Sequence of chain 1.A:
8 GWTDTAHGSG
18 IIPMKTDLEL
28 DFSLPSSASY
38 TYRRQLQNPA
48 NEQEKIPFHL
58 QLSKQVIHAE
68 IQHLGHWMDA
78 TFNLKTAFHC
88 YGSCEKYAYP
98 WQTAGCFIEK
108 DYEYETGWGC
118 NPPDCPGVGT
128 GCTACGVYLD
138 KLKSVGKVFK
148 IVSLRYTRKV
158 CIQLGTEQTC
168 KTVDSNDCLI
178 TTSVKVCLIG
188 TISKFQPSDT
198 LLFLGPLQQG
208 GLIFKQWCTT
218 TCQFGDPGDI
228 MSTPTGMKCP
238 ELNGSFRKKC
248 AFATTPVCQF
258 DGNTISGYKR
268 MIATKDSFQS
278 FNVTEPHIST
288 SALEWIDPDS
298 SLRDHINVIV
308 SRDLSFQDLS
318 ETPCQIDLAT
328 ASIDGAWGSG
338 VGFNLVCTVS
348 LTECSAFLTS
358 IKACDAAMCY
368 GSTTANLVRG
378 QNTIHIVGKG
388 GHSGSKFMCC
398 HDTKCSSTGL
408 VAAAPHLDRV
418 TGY

A small-molecule ligand and the protein it binds are described below.
Small molecule (SMILES): CC(=O)N[C@H]1[C@H](O[C@H]2[C@H](O)[C@@H](NC(C)=O)CO[C@@H]2CO)O[C@H](CO)[C@@H](O[C@@H]2O[C@H](CO)[C@@H](O)[C@H](O)[C@@H]2O)[C@@H]1O

Binding-site contacts:
Ligand atom C6 contacts residue GLN206 of chain 1.A at 3.6 Å.
Ligand atom O2 contacts residue LYS272 of chain 1.A at 3.3 Å (salt-bridge).
Ligand atom C2 contacts residue ASN279 of chain 1.A at 2.3 Å.
Ligand atom C5 contacts residue GLN206 of chain 1.A at 3.5 Å.
Ligand atom C3 contacts residue ASN341 of chain 3.A at 3.3 Å.
Ligand atom O3 contacts residue ASN341 of chain 3.A at 2.7 Å (h-bond).
Ligand atom C7 contacts residue LEU201 of chain 1.A at 4.0 Å (hydrophobic).
Ligand atom O6 contacts residue GLN206 of chain 1.A at 2.7 Å (h-bond).
Ligand atom C7 contacts residue ASN279 of chain 1.A at 3.2 Å.
Ligand atom N2 contacts residue ASN279 of chain 1.A at 2.7 Å (h-bond).
Ligand atom N2 contacts residue VAL384 of chain 3.A at 3.7 Å.
Ligand atom C1 contacts residue ASN279 of chain 1.A at 1.5 Å.
Ligand atom N2 contacts residue ASN341 of chain 3.A at 3.2 Å (h-bond).
Ligand atom C8 contacts residue LEU201 of chain 1.A at 3.3 Å (hydrophobic).
Ligand atom C1 contacts residue VAL384 of chain 3.A at 4.1 Å (hydrophobic).
Ligand atom O5 contacts residue GLN206 of chain 1.A at 2.9 Å (h-bond).
Ligand atom C6 contacts residue GLY208 of chain 1.A at 4.0 Å.
Ligand atom O7 contacts residue ASN279 of chain 1.A at 4.1 Å.
Ligand atom O5 contacts residue PHE278 of chain 1.A at 3.5 Å (h-bond).
Ligand atom C8 contacts residue LEU209 of chain 1.A at 3.5 Å (hydrophobic).
Ligand atom O7 contacts residue HIS382 of chain 3.A at 3.1 Å.
Ligand atom O3 contacts residue LYS272 of chain 1.A at 3.8 Å.
Ligand atom O6 contacts residue GLY207 of chain 1.A at 3.2 Å.
Ligand atom C4 contacts residue ASN279 of chain 1.A at 4.0 Å.
Ligand atom C5 contacts residue ASN279 of chain 1.A at 3.7 Å.
Ligand atom O7 contacts residue LEU209 of chain 1.A at 3.9 Å.
Ligand atom O5 contacts residue ASN279 of chain 1.A at 2.4 Å (h-bond).
Ligand atom C7 contacts residue HIS382 of chain 3.A at 4.1 Å.
Ligand atom C8 contacts residue ASN279 of chain 1.A at 3.4 Å.
Ligand atom O6 contacts residue GLY208 of chain 1.A at 3.5 Å (h-bond).
Ligand atom O5 contacts residue GLY207 of chain 1.A at 3.5 Å.
Ligand atom C3 contacts residue ASN279 of chain 1.A at 3.7 Å.
Ligand atom O7 contacts residue ASN341 of chain 3.A at 3.9 Å.
Ligand atom C1 contacts residue GLN206 of chain 1.A at 3.7 Å.
Ligand atom C2 contacts residue GLN206 of chain 1.A at 3.9 Å.
Ligand atom O7 contacts residue VAL338 of chain 3.A at 3.7 Å.
Ligand atom C7 contacts residue ASN341 of chain 3.A at 3.8 Å.
Ligand atom C4 contacts residue GLN206 of chain 1.A at 3.4 Å.
Ligand atom C6 contacts residue SER277 of chain 1.A at 3.9 Å.
Ligand atom C2 contacts residue ASN341 of chain 3.A at 3.8 Å.

Sequence of chain 3.A:
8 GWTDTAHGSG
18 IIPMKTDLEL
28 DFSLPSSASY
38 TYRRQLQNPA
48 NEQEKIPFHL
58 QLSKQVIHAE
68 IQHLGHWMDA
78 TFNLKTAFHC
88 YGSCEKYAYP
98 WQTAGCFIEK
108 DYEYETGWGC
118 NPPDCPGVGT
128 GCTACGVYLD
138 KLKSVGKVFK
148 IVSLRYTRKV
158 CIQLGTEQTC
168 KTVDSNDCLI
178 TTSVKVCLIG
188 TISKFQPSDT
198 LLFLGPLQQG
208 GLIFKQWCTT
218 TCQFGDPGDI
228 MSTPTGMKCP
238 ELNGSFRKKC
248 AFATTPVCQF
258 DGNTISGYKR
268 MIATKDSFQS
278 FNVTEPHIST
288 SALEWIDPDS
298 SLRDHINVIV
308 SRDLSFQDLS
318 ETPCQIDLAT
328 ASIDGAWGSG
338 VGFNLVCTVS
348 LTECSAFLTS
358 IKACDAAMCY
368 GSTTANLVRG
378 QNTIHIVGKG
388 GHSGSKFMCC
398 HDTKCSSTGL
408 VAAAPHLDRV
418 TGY